Binding-site contacts:
Ligand atom C5 contacts residue TRP357 of chain 2.A at 4.1 Å (hydrophobic).
Ligand atom C7 contacts residue ASN65 of chain 2.A at 3.3 Å.
Ligand atom O7 contacts residue ASN65 of chain 2.A at 3.6 Å (h-bond).
Ligand atom C8 contacts residue TRP357 of chain 2.A at 3.6 Å (hydrophobic).
Ligand atom O3 contacts residue TRP357 of chain 2.A at 4.2 Å.
Ligand atom C3 contacts residue ASN65 of chain 2.A at 3.7 Å.
Ligand atom C7 contacts residue TRP357 of chain 2.A at 4.0 Å (hydrophobic).
Ligand atom O4 contacts residue TRP357 of chain 2.A at 4.2 Å.
Ligand atom O5 contacts residue ASN65 of chain 2.A at 2.4 Å (h-bond).
Ligand atom C1 contacts residue ASN65 of chain 2.A at 1.4 Å.
Ligand atom C4 contacts residue TRP357 of chain 2.A at 4.4 Å (hydrophobic).
Ligand atom C1 contacts residue TRP357 of chain 2.A at 3.7 Å (hydrophobic).
Ligand atom C8 contacts residue ASN65 of chain 2.A at 4.4 Å.
Ligand atom C4 contacts residue ASN65 of chain 2.A at 4.2 Å.
Ligand atom C5 contacts residue ASN65 of chain 2.A at 3.7 Å.
Ligand atom N2 contacts residue ASN65 of chain 2.A at 2.8 Å (h-bond).
Ligand atom C2 contacts residue ASN65 of chain 2.A at 2.4 Å.
Ligand atom N2 contacts residue TRP357 of chain 2.A at 3.4 Å (h-bond).
Ligand atom O5 contacts residue TRP357 of chain 2.A at 4.4 Å.
Ligand atom C2 contacts residue TRP357 of chain 2.A at 4.0 Å (hydrophobic).
Ligand atom C3 contacts residue TRP357 of chain 2.A at 3.7 Å (hydrophobic).

The small molecule below binds the protein below.
Small molecule (SMILES): CC(=O)N[C@@H]1[C@@H](O)[C@H](O)[C@@H](CO)O[C@H]1O

Sequence of chain 2.A:
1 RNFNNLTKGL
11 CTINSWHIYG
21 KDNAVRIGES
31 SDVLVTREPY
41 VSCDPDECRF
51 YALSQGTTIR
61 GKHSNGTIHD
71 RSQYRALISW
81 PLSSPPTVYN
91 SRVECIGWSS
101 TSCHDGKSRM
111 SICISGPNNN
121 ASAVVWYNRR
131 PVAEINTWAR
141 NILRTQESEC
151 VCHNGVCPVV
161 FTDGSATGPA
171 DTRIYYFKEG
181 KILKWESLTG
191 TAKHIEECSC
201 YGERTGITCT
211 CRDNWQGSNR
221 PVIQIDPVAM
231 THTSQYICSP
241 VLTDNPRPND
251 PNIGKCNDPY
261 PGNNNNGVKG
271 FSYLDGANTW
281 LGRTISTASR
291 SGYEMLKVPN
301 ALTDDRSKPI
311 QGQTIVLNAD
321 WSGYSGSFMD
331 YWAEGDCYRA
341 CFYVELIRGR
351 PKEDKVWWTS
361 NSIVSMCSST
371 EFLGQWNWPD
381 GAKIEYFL